Sequence of chain 3.B:
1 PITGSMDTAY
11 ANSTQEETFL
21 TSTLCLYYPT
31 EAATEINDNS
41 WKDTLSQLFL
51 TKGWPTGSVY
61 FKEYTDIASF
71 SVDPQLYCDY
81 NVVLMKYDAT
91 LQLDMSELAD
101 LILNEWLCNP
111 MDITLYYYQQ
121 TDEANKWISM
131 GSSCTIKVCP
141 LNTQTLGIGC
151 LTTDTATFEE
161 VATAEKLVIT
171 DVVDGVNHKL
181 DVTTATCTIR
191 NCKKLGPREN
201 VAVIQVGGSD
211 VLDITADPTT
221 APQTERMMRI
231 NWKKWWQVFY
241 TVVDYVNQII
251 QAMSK

Binding-site contacts:
Ligand atom N2 contacts residue ASN12 of chain 3.B at 3.8 Å.
Ligand atom C5 contacts residue ASN12 of chain 3.B at 4.1 Å.
Ligand atom O7 contacts residue ASN12 of chain 3.B at 3.7 Å.
Ligand atom C7 contacts residue ASN12 of chain 3.B at 3.9 Å.
Ligand atom O5 contacts residue ASN12 of chain 3.B at 2.7 Å (h-bond).
Ligand atom C2 contacts residue ASN12 of chain 3.B at 3.2 Å.
Ligand atom C1 contacts residue ASN12 of chain 3.B at 2.2 Å.

This small molecule binds to this protein.
Small molecule (SMILES): CC(=O)N[C@H]1[C@H](O[C@H]2[C@H](O)[C@@H](NC(C)=O)CO[C@@H]2CO)O[C@H](CO)[C@@H](O)[C@@H]1O